Binding-site contacts:
Ligand atom C4 contacts residue ASN279 of chain 1.C at 4.2 Å.
Ligand atom C8 contacts residue GLU69 of chain 1.D at 3.4 Å.
Ligand atom N2 contacts residue VAL291 of chain 1.C at 3.6 Å (h-bond).
Ligand atom N2 contacts residue ASN279 of chain 1.C at 3.0 Å (h-bond).
Ligand atom C1 contacts residue ASN292 of chain 1.C at 4.0 Å.
Ligand atom C6 contacts residue ASN292 of chain 1.C at 3.9 Å.
Ligand atom C2 contacts residue ASN279 of chain 1.C at 2.4 Å.
Ligand atom C8 contacts residue SER39 of chain 1.C at 3.4 Å.
Ligand atom C3 contacts residue VAL291 of chain 1.C at 4.1 Å (hydrophobic).
Ligand atom C2 contacts residue VAL291 of chain 1.C at 3.9 Å (hydrophobic).
Ligand atom C8 contacts residue VAL291 of chain 1.C at 4.4 Å (hydrophobic).
Ligand atom C5 contacts residue ASN292 of chain 1.C at 3.8 Å.
Ligand atom O5 contacts residue ASN279 of chain 1.C at 2.3 Å (h-bond).
Ligand atom O5 contacts residue ASN292 of chain 1.C at 3.7 Å.
Ligand atom C7 contacts residue ASN279 of chain 1.C at 3.3 Å.
Ligand atom C7 contacts residue VAL291 of chain 1.C at 4.5 Å (hydrophobic).
Ligand atom C3 contacts residue ASN279 of chain 1.C at 3.7 Å.
Ligand atom O7 contacts residue ASN279 of chain 1.C at 3.1 Å (h-bond).
Ligand atom C5 contacts residue ASN279 of chain 1.C at 3.6 Å.
Ligand atom C8 contacts residue ASN279 of chain 1.C at 4.5 Å.
Ligand atom C1 contacts residue VAL291 of chain 1.C at 3.6 Å (hydrophobic).
Ligand atom C1 contacts residue ASN279 of chain 1.C at 1.4 Å.
Ligand atom C6 contacts residue GLU69 of chain 1.D at 4.4 Å.

Sequence of chain 1.C:
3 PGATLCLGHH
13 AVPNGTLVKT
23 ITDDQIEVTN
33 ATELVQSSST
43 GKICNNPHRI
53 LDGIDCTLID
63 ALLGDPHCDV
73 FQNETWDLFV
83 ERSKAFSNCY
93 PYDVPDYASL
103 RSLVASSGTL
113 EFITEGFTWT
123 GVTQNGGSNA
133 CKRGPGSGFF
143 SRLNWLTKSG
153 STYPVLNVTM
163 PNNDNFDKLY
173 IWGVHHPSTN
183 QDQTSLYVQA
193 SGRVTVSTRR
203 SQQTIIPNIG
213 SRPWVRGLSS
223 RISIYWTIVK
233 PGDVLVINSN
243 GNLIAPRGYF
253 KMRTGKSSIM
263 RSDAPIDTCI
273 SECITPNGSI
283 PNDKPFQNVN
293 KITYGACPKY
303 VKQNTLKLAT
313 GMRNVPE

Sequence of chain 1.D:
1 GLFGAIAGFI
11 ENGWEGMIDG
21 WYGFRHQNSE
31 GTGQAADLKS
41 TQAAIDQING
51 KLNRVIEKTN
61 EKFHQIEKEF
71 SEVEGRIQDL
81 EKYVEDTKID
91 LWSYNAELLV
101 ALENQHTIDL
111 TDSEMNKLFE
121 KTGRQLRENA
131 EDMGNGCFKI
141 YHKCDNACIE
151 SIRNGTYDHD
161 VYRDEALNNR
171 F

A small-molecule ligand and the protein it binds are described below.
Small molecule (SMILES): CC(=O)N[C@H]1[C@H](O[C@H]2[C@H](O)[C@@H](NC(C)=O)CO[C@@H]2CO)O[C@H](CO)[C@@H](O)[C@@H]1O